A protein and the small-molecule ligand that binds it are described below.
Small molecule (SMILES): CC(=O)N[C@@H]1[C@@H](O)[C@H](O)[C@@H](CO)O[C@H]1O

Sequence of chain 1.B:
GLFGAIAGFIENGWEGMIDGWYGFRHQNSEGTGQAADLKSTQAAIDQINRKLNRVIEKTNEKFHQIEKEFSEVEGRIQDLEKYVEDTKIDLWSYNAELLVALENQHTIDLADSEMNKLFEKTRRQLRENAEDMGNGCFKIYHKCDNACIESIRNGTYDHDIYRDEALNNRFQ

Sequence of chain 1.A:
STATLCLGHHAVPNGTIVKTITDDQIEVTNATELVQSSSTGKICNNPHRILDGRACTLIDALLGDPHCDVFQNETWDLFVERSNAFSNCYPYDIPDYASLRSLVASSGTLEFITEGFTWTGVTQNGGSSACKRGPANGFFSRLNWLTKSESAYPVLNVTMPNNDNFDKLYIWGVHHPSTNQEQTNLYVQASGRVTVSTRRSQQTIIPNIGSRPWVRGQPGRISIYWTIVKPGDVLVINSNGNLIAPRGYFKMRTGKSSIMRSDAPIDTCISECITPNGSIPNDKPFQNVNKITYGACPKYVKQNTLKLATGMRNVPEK

Binding-site contacts:
Ligand atom C4 contacts residue ASN38 of chain 1.A at 4.3 Å.
Ligand atom O5 contacts residue ASN38 of chain 1.A at 2.4 Å (h-bond).
Ligand atom C1 contacts residue ALA39 of chain 1.A at 4.3 Å (hydrophobic).
Ligand atom C6 contacts residue LEU52 of chain 1.B at 3.9 Å (hydrophobic).
Ligand atom C3 contacts residue ASN38 of chain 1.A at 3.8 Å.
Ligand atom C7 contacts residue ASN38 of chain 1.A at 3.8 Å.
Ligand atom O7 contacts residue ASN38 of chain 1.A at 4.4 Å.
Ligand atom C2 contacts residue ASN38 of chain 1.A at 2.5 Å.
Ligand atom O5 contacts residue THR318 of chain 1.A at 3.4 Å (h-bond).
Ligand atom O6 contacts residue THR318 of chain 1.A at 3.7 Å.
Ligand atom C1 contacts residue THR318 of chain 1.A at 3.4 Å.
Ligand atom O6 contacts residue LEU52 of chain 1.B at 3.4 Å.
Ligand atom C5 contacts residue ASN38 of chain 1.A at 3.7 Å.
Ligand atom N2 contacts residue ASN38 of chain 1.A at 2.7 Å (h-bond).
Ligand atom O6 contacts residue ASN49 of chain 1.B at 4.5 Å.
Ligand atom C1 contacts residue ASN38 of chain 1.A at 1.5 Å.